Binding-site contacts:
Ligand atom O5 contacts residue SER803 of chain 1.B at 3.1 Å (h-bond).
Ligand atom C8 contacts residue GLN804 of chain 1.B at 4.1 Å.
Ligand atom C5 contacts residue SER803 of chain 1.B at 3.3 Å.
Ligand atom C3 contacts residue ASN801 of chain 1.B at 3.8 Å.
Ligand atom O6 contacts residue ASN801 of chain 1.B at 4.4 Å.
Ligand atom N2 contacts residue ASN801 of chain 1.B at 2.9 Å (h-bond).
Ligand atom C1 contacts residue ASN801 of chain 1.B at 1.4 Å.
Ligand atom O5 contacts residue ASN801 of chain 1.B at 2.3 Å (h-bond).
Ligand atom C6 contacts residue SER803 of chain 1.B at 3.8 Å.
Ligand atom C1 contacts residue SER803 of chain 1.B at 3.4 Å.
Ligand atom C7 contacts residue ASN801 of chain 1.B at 3.6 Å.
Ligand atom C2 contacts residue ASN801 of chain 1.B at 2.4 Å.
Ligand atom O6 contacts residue SER803 of chain 1.B at 3.8 Å.
Ligand atom C4 contacts residue ASN801 of chain 1.B at 4.2 Å.
Ligand atom C5 contacts residue ASN801 of chain 1.B at 3.6 Å.
Ligand atom O6 contacts residue GLN804 of chain 1.B at 3.4 Å (h-bond).
Ligand atom O7 contacts residue ASN801 of chain 1.B at 3.8 Å.
Ligand atom C6 contacts residue GLN804 of chain 1.B at 3.6 Å.

This small molecule binds to this protein.
Small molecule (SMILES): CC(=O)N[C@H]1[C@H](O[C@H]2[C@H](O)[C@@H](NC(C)=O)CO[C@@H]2CO)O[C@H](CO)[C@@H](O)[C@@H]1O

Sequence of chain 1.B:
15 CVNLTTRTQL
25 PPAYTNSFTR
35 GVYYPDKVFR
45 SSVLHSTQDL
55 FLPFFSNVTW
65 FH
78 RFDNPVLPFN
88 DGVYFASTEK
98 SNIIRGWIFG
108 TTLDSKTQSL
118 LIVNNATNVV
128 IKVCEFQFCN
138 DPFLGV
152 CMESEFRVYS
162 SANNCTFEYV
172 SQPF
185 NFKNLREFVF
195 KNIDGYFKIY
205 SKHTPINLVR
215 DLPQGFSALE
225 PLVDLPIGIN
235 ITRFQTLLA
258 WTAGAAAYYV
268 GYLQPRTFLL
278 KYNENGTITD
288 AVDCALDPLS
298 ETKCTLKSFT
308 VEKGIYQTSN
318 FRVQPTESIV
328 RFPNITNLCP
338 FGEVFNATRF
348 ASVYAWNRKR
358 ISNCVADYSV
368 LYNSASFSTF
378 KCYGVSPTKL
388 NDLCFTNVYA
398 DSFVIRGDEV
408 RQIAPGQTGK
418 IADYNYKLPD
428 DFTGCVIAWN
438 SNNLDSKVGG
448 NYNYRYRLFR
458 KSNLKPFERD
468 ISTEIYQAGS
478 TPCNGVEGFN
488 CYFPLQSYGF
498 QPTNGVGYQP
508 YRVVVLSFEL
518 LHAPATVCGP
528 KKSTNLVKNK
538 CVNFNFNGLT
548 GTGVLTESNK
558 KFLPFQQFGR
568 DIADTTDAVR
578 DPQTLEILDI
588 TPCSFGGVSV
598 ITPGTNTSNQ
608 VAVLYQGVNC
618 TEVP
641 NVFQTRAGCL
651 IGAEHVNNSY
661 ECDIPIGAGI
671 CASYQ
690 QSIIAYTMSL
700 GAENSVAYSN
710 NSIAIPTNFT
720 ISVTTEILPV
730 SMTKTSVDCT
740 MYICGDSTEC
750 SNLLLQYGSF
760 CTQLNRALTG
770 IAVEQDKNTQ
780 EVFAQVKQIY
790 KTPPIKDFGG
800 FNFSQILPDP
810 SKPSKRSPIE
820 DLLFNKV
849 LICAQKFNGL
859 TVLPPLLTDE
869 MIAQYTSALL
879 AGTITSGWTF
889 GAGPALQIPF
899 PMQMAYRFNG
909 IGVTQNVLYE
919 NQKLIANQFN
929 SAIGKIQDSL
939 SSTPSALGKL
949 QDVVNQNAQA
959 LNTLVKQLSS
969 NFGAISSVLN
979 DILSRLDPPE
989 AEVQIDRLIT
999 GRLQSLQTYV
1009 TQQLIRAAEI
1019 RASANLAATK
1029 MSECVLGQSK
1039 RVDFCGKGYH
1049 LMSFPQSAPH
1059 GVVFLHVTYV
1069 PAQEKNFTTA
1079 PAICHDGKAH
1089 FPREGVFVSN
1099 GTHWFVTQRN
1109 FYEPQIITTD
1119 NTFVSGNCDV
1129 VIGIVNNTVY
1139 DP